Sequence of chain 1.A:
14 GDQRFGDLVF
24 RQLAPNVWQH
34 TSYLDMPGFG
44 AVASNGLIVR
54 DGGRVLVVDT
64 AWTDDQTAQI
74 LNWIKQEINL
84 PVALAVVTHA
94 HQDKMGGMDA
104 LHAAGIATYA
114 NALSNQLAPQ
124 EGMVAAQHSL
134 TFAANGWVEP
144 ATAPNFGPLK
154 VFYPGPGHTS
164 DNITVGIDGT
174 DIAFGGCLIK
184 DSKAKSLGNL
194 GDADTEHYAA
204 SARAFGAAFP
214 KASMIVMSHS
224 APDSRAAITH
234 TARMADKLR

Binding-site contacts:
Ligand atom C3 contacts residue HIS222 of chain 1.A at 4.0 Å.
Ligand atom C7 contacts residue TRP65 of chain 1.A at 4.2 Å (hydrophobic).
Ligand atom S1 contacts residue ASN192 of chain 1.A at 4.2 Å.
Ligand atom S1 contacts residue HIS161 of chain 1.A at 3.3 Å (h-bond).
Ligand atom C8 contacts residue ZN1 of chain 1.C at 3.3 Å.
Ligand atom S1 contacts residue HIS94 of chain 1.A at 3.5 Å (h-bond).
Ligand atom C2 contacts residue ASN192 of chain 1.A at 4.0 Å.
Ligand atom N1 contacts residue ASN192 of chain 1.A at 4.3 Å.
Ligand atom C9 contacts residue MET39 of chain 1.A at 4.0 Å (hydrophobic).
Ligand atom C7 contacts residue ZN1 of chain 1.C at 3.9 Å.
Ligand atom S1 contacts residue HIS222 of chain 1.A at 3.8 Å.
Ligand atom C4 contacts residue HIS222 of chain 1.A at 3.7 Å.
Ligand atom C2 contacts residue MET39 of chain 1.A at 4.0 Å (hydrophobic).
Ligand atom C9 contacts residue TRP65 of chain 1.A at 3.4 Å (hydrophobic).
Ligand atom S1 contacts residue HIS92 of chain 1.A at 4.1 Å.
Ligand atom C8 contacts residue ASP96 of chain 1.A at 3.3 Å.
Ligand atom O1 contacts residue ASN192 of chain 1.A at 3.0 Å (h-bond).
Ligand atom C3 contacts residue TRP65 of chain 1.A at 4.1 Å (hydrophobic).
Ligand atom C3 contacts residue MET39 of chain 1.A at 3.8 Å (hydrophobic).
Ligand atom S1 contacts residue CYS180 of chain 1.A at 3.9 Å.
Ligand atom C8 contacts residue HIS94 of chain 1.A at 3.5 Å.
Ligand atom C8 contacts residue ASN192 of chain 1.A at 4.2 Å.
Ligand atom C3 contacts residue VAL45 of chain 1.A at 3.8 Å (hydrophobic).
Ligand atom O2 contacts residue HIS222 of chain 1.A at 3.6 Å.
Ligand atom O1 contacts residue MET39 of chain 1.A at 4.1 Å.
Ligand atom C2 contacts residue PHE42 of chain 1.A at 4.2 Å (hydrophobic).
Ligand atom C7 contacts residue ASP96 of chain 1.A at 3.8 Å.
Ligand atom C10 contacts residue GLY191 of chain 1.A at 4.2 Å.
Ligand atom C8 contacts residue ZN1 of chain 1.D at 3.2 Å.
Ligand atom C5 contacts residue PHE42 of chain 1.A at 4.2 Å (hydrophobic).
Ligand atom S1 contacts residue ASP96 of chain 1.A at 3.5 Å (salt-bridge).
Ligand atom N2 contacts residue VAL45 of chain 1.A at 4.1 Å.
Ligand atom N1 contacts residue MET39 of chain 1.A at 3.8 Å.
Ligand atom S1 contacts residue ZN1 of chain 1.D at 2.3 Å.
Ligand atom C1 contacts residue PHE42 of chain 1.A at 4.0 Å (hydrophobic).
Ligand atom C6 contacts residue ASN192 of chain 1.A at 3.9 Å.
Ligand atom S1 contacts residue ZN1 of chain 1.C at 2.3 Å.
Ligand atom C1 contacts residue ASN192 of chain 1.A at 3.9 Å.
Ligand atom C6 contacts residue MET39 of chain 1.A at 4.1 Å (hydrophobic).
Ligand atom C4 contacts residue VAL45 of chain 1.A at 3.8 Å (hydrophobic).

This small molecule binds to this protein.
Small molecule (SMILES): C[C@H](CS)C(=O)N1CCC(CC(N)=O)CC1